Sequence of chain 1.C:
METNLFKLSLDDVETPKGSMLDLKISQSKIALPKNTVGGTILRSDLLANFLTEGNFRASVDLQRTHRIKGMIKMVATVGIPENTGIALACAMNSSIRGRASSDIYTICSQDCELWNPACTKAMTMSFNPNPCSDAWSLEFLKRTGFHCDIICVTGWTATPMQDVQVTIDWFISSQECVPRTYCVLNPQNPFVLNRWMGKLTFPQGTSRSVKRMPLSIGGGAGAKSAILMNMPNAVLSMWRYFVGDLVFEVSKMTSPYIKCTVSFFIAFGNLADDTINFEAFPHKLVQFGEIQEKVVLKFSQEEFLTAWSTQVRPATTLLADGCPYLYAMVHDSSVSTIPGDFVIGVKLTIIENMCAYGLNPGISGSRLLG

The small molecule below binds the protein below.
Small molecule (SMILES): Nc1ccn([C@@H]2O[C@H](CO[P](=O)(O)O[C@H]3[C@@H](O)[C@H](n4ccc(=O)[nH]c4=O)O[C@@H]3CO[P](=O)(O)O[C@H]3[C@@H](O)[C@H](n4ccc(N)nc4=O)O[C@@H]3CO[P](=O)(O)O[C@H]3[C@@H](O)[C@H](n4ccc(=O)[nH]c4=O)O[C@@H]3CO[P](=O)(O)O[C@H]3[C@@H](O)[C@H](n4cnc5c(=O)nc(N)[nH]c54)O[C@@H]3CO[P](=O)(O)O[C@H]3[C@@H](O)[C@H](n4cnc5c(N)ncnc54)O[C@@H]3CO)[C@@H](O)[C@H]2O)c(=O)n1

Binding-site contacts:
Ligand atom C1' contacts residue PRO190 of chain 1.C at 3.9 Å (hydrophobic).
Ligand atom C8 contacts residue PRO190 of chain 1.C at 4.2 Å (hydrophobic).
Ligand atom O3' contacts residue THR124 of chain 1.C at 4.2 Å.
Ligand atom OP1 contacts residue LYS73 of chain 1.C at 4.1 Å.
Ligand atom P contacts residue SER126 of chain 1.C at 3.7 Å.
Ligand atom C2 contacts residue VAL192 of chain 1.C at 3.7 Å (hydrophobic).
Ligand atom O4' contacts residue SER126 of chain 1.C at 4.3 Å.
Ligand atom N6 contacts residue THR349 of chain 1.C at 3.9 Å.
Ligand atom C1' contacts residue ARG180 of chain 1.C at 3.7 Å.
Ligand atom C5' contacts residue THR124 of chain 1.C at 3.5 Å.
Ligand atom C5 contacts residue ILE350 of chain 1.C at 3.6 Å (hydrophobic).
Ligand atom O2' contacts residue MET125 of chain 1.C at 3.6 Å.
Ligand atom OP1 contacts residue THR124 of chain 1.C at 3.8 Å.
Ligand atom C5' contacts residue SER126 of chain 1.C at 3.9 Å.
Ligand atom C2 contacts residue ARG180 of chain 1.C at 3.6 Å.
Ligand atom OP1 contacts residue THR124 of chain 1.C at 4.0 Å.
Ligand atom O3' contacts residue SER126 of chain 1.C at 3.3 Å.
Ligand atom O4' contacts residue PRO190 of chain 1.C at 3.2 Å.
Ligand atom N1 contacts residue VAL192 of chain 1.C at 4.0 Å.
Ligand atom OP1 contacts residue SER126 of chain 1.C at 2.8 Å (h-bond).
Ligand atom O2 contacts residue GLU113 of chain 1.C at 4.2 Å.
Ligand atom C4 contacts residue VAL192 of chain 1.C at 3.9 Å (hydrophobic).
Ligand atom O2' contacts residue SER126 of chain 1.C at 3.6 Å (h-bond).
Ligand atom N9 contacts residue PRO190 of chain 1.C at 4.1 Å.
Ligand atom C6 contacts residue ILE350 of chain 1.C at 3.8 Å (hydrophobic).
Ligand atom C4' contacts residue THR124 of chain 1.C at 3.6 Å.
Ligand atom O2' contacts residue THR124 of chain 1.C at 4.1 Å.
Ligand atom N3 contacts residue VAL192 of chain 1.C at 3.4 Å.
Ligand atom N7 contacts residue ILE350 of chain 1.C at 3.8 Å.
Ligand atom N6 contacts residue ILE350 of chain 1.C at 4.0 Å.
Ligand atom C4' contacts residue SER126 of chain 1.C at 3.4 Å.
Ligand atom C3' contacts residue SER126 of chain 1.C at 4.3 Å.
Ligand atom C4 contacts residue ILE350 of chain 1.C at 4.2 Å (hydrophobic).
Ligand atom O3' contacts residue MET125 of chain 1.C at 4.3 Å.
Ligand atom C8 contacts residue ILE350 of chain 1.C at 4.1 Å (hydrophobic).
Ligand atom N3 contacts residue ARG180 of chain 1.C at 4.0 Å.
Ligand atom O4' contacts residue ARG180 of chain 1.C at 4.0 Å.
Ligand atom O2' contacts residue ARG180 of chain 1.C at 3.9 Å.
Ligand atom C4' contacts residue PRO190 of chain 1.C at 4.3 Å (hydrophobic).
Ligand atom O4' contacts residue THR124 of chain 1.C at 4.3 Å.